Sequence of chain 1.A:
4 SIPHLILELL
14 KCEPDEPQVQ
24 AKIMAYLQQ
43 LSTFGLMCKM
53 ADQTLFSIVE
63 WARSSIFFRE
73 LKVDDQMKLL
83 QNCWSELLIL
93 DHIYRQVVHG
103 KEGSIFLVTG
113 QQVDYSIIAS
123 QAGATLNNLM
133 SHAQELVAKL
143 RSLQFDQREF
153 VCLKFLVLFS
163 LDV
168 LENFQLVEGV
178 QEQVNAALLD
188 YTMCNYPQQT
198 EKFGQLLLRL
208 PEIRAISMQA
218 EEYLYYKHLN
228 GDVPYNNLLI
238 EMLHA

This small molecule binds to this protein.
Small molecule (SMILES): C=C(c1ccccc1)[C@@]12CC[C@@H](O)[C@@H]1CC(CCCCCC)=C2c1ccccc1

Binding-site contacts:
Ligand atom C10 contacts residue LEU221 of chain 1.A at 3.6 Å (hydrophobic).
Ligand atom C09 contacts residue MET49 of chain 1.A at 3.9 Å (hydrophobic).
Ligand atom C21 contacts residue MET49 of chain 1.A at 3.8 Å (hydrophobic).
Ligand atom C09 contacts residue PHE46 of chain 1.A at 3.8 Å (hydrophobic).
Ligand atom C26 contacts residue MET132 of chain 1.A at 4.0 Å (hydrophobic).
Ligand atom C04 contacts residue ILE91 of chain 1.A at 4.0 Å (hydrophobic).
Ligand atom C15 contacts residue MET52 of chain 1.A at 4.0 Å (hydrophobic).
Ligand atom C09 contacts residue LEU128 of chain 1.A at 3.9 Å (hydrophobic).
Ligand atom C10 contacts residue MET49 of chain 1.A at 3.9 Å (hydrophobic).
Ligand atom O01 contacts residue LEU90 of chain 1.A at 3.9 Å.
Ligand atom C18 contacts residue MET132 of chain 1.A at 4.0 Å (hydrophobic).
Ligand atom C26 contacts residue ILE91 of chain 1.A at 3.9 Å (hydrophobic).
Ligand atom C28 contacts residue LEU131 of chain 1.A at 3.9 Å (hydrophobic).
Ligand atom C26 contacts residue HIS94 of chain 1.A at 3.9 Å.
Ligand atom C12 contacts residue LEU221 of chain 1.A at 3.8 Å (hydrophobic).
Ligand atom C27 contacts residue ILE91 of chain 1.A at 3.9 Å (hydrophobic).
Ligand atom C11 contacts residue CYS50 of chain 1.A at 3.9 Å (hydrophobic).
Ligand atom C18 contacts residue ILE120 of chain 1.A at 4.0 Å (hydrophobic).
Ligand atom C19 contacts residue MET132 of chain 1.A at 3.7 Å (hydrophobic).
Ligand atom C22 contacts residue THR45 of chain 1.A at 4.0 Å.
Ligand atom O01 contacts residue ALA53 of chain 1.A at 3.7 Å.
Ligand atom C27 contacts residue MET132 of chain 1.A at 3.8 Å (hydrophobic).
Ligand atom C22 contacts residue GLN123 of chain 1.A at 3.6 Å.
Ligand atom C20 contacts residue ILE120 of chain 1.A at 3.7 Å (hydrophobic).
Ligand atom C20 contacts residue MET49 of chain 1.A at 3.7 Å (hydrophobic).
Ligand atom C02 contacts residue MET52 of chain 1.A at 3.8 Å (hydrophobic).
Ligand atom C13 contacts residue LEU90 of chain 1.A at 3.8 Å (hydrophobic).
Ligand atom C10 contacts residue PHE46 of chain 1.A at 3.5 Å (hydrophobic).
Ligand atom C22 contacts residue PHE46 of chain 1.A at 3.7 Å (hydrophobic).
Ligand atom C03 contacts residue HIS94 of chain 1.A at 3.8 Å.
Ligand atom C04 contacts residue LEU90 of chain 1.A at 4.0 Å (hydrophobic).
Ligand atom C21 contacts residue ALA124 of chain 1.A at 3.6 Å (hydrophobic).
Ligand atom C22 contacts residue ALA124 of chain 1.A at 3.5 Å (hydrophobic).
Ligand atom C11 contacts residue MET49 of chain 1.A at 3.9 Å (hydrophobic).
Ligand atom C10 contacts residue CYS50 of chain 1.A at 3.7 Å (hydrophobic).
Ligand atom C20 contacts residue ALA124 of chain 1.A at 3.8 Å (hydrophobic).
Ligand atom C25 contacts residue HIS94 of chain 1.A at 3.6 Å.
Ligand atom C27 contacts residue LEU131 of chain 1.A at 3.7 Å (hydrophobic).
Ligand atom C12 contacts residue ALA53 of chain 1.A at 3.8 Å (hydrophobic).
Ligand atom C11 contacts residue LEU221 of chain 1.A at 3.5 Å (hydrophobic).